Binding-site contacts:
Ligand atom N1 contacts residue MET66 of chain 1.A at 3.7 Å.
Ligand atom O4 contacts residue SER216 of chain 1.A at 3.5 Å.
Ligand atom C7 contacts residue SER43 of chain 1.A at 3.6 Å.
Ligand atom C6 contacts residue SF41 of chain 1.B at 3.4 Å.
Ligand atom O1 contacts residue SER43 of chain 1.A at 3.6 Å.
Ligand atom S contacts residue SF41 of chain 1.B at 2.3 Å.
Ligand atom C6 contacts residue HIS26 of chain 1.A at 4.0 Å.
Ligand atom O4 contacts residue THR217 of chain 1.A at 3.0 Å (h-bond).
Ligand atom S contacts residue ASN116 of chain 1.A at 3.3 Å (h-bond).
Ligand atom O2 contacts residue SER43 of chain 1.A at 2.6 Å (h-bond).
Ligand atom C3 contacts residue TYR114 of chain 1.A at 4.1 Å (hydrophobic).
Ligand atom O2 contacts residue HIS26 of chain 1.A at 2.7 Å (h-bond).
Ligand atom C7 contacts residue HIS26 of chain 1.A at 3.5 Å.
Ligand atom O3 contacts residue THR217 of chain 1.A at 2.6 Å (h-bond).
Ligand atom O1 contacts residue ASP42 of chain 1.A at 3.8 Å.
Ligand atom C7 contacts residue ASP42 of chain 1.A at 3.7 Å.
Ligand atom C8 contacts residue SER131 of chain 1.A at 3.7 Å.
Ligand atom S contacts residue MET66 of chain 1.A at 3.3 Å.
Ligand atom C2 contacts residue HIS26 of chain 1.A at 3.5 Å.
Ligand atom C4 contacts residue TYR114 of chain 1.A at 4.0 Å (hydrophobic).
Ligand atom C6 contacts residue MET66 of chain 1.A at 4.1 Å (hydrophobic).
Ligand atom N1 contacts residue HIS26 of chain 1.A at 3.3 Å (h-bond).
Ligand atom C3 contacts residue HIS200 of chain 1.A at 3.8 Å.
Ligand atom O3 contacts residue ASP42 of chain 1.A at 3.5 Å.
Ligand atom S contacts residue MET264 of chain 1.A at 4.0 Å.
Ligand atom C5 contacts residue GLU202 of chain 1.A at 3.9 Å.
Ligand atom O2 contacts residue ASP42 of chain 1.A at 3.2 Å.
Ligand atom C5 contacts residue PHE28 of chain 1.A at 3.3 Å (hydrophobic).
Ligand atom C5 contacts residue ASN116 of chain 1.A at 3.8 Å.
Ligand atom C4 contacts residue GLU202 of chain 1.A at 3.9 Å.
Ligand atom C6 contacts residue PHE28 of chain 1.A at 3.8 Å (hydrophobic).
Ligand atom C8 contacts residue HIS200 of chain 1.A at 3.4 Å.
Ligand atom C5 contacts residue SF41 of chain 1.B at 3.6 Å.
Ligand atom O4 contacts residue SER131 of chain 1.A at 3.1 Å (h-bond).
Ligand atom C8 contacts residue THR217 of chain 1.A at 3.4 Å.
Ligand atom C4 contacts residue PHE28 of chain 1.A at 3.8 Å (hydrophobic).
Ligand atom N1 contacts residue ASN116 of chain 1.A at 3.8 Å.
Ligand atom O4 contacts residue HIS200 of chain 1.A at 2.4 Å (h-bond).
Ligand atom C4 contacts residue HIS200 of chain 1.A at 3.5 Å.
Ligand atom C6 contacts residue ASN116 of chain 1.A at 3.4 Å.

Sequence of chain 1.A:
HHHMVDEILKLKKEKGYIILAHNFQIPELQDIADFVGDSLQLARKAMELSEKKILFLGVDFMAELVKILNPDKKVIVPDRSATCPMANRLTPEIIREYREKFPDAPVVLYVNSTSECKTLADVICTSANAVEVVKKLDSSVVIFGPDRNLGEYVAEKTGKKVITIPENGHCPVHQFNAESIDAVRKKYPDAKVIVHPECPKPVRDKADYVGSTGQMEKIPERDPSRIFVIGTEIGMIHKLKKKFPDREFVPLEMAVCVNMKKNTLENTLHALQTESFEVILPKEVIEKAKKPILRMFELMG

The small molecule below binds the protein below.
Small molecule (SMILES): O=C(O)c1ccc(S)nc1C(=O)O